This small molecule binds to this protein.
Small molecule (SMILES): CC(=O)N[C@@H]1[C@@H](O)[C@H](O)[C@@H](CO)O[C@H]1O

Binding-site contacts:
Ligand atom O3 contacts residue HIS148 of chain 3.D at 3.7 Å.
Ligand atom C7 contacts residue SER149 of chain 3.D at 4.4 Å.
Ligand atom O6 contacts residue HIS158 of chain 3.D at 4.2 Å.
Ligand atom O5 contacts residue HIS158 of chain 3.D at 3.5 Å.
Ligand atom O6 contacts residue GLY157 of chain 3.D at 3.1 Å.
Ligand atom C3 contacts residue HIS158 of chain 3.D at 4.4 Å.
Ligand atom C2 contacts residue HIS158 of chain 3.D at 3.7 Å.
Ligand atom C8 contacts residue VAL153 of chain 3.D at 3.2 Å (hydrophobic).
Ligand atom O7 contacts residue SER149 of chain 3.D at 3.4 Å (h-bond).
Ligand atom C1 contacts residue HIS158 of chain 3.D at 3.9 Å.
Ligand atom C1 contacts residue ASN154 of chain 3.D at 1.4 Å.
Ligand atom C8 contacts residue ASN154 of chain 3.D at 3.1 Å.
Ligand atom C6 contacts residue HIS158 of chain 3.D at 4.3 Å.
Ligand atom C4 contacts residue HIS158 of chain 3.D at 4.1 Å.
Ligand atom C3 contacts residue ASN154 of chain 3.D at 3.8 Å.
Ligand atom N2 contacts residue ASN154 of chain 3.D at 2.8 Å (h-bond).
Ligand atom O7 contacts residue ASN154 of chain 3.D at 4.2 Å.
Ligand atom C5 contacts residue ASN154 of chain 3.D at 3.7 Å.
Ligand atom C4 contacts residue ASN154 of chain 3.D at 4.3 Å.
Ligand atom C2 contacts residue ASN154 of chain 3.D at 2.5 Å.
Ligand atom O6 contacts residue ASN154 of chain 3.D at 4.2 Å.
Ligand atom C7 contacts residue ASN154 of chain 3.D at 3.2 Å.
Ligand atom C7 contacts residue VAL153 of chain 3.D at 3.6 Å (hydrophobic).
Ligand atom O7 contacts residue GLY150 of chain 3.D at 3.4 Å.
Ligand atom O7 contacts residue VAL153 of chain 3.D at 3.3 Å.
Ligand atom C5 contacts residue HIS158 of chain 3.D at 4.2 Å.
Ligand atom C6 contacts residue GLY157 of chain 3.D at 3.9 Å.
Ligand atom O5 contacts residue ASN154 of chain 3.D at 2.4 Å (h-bond).

Sequence of chain 3.D:
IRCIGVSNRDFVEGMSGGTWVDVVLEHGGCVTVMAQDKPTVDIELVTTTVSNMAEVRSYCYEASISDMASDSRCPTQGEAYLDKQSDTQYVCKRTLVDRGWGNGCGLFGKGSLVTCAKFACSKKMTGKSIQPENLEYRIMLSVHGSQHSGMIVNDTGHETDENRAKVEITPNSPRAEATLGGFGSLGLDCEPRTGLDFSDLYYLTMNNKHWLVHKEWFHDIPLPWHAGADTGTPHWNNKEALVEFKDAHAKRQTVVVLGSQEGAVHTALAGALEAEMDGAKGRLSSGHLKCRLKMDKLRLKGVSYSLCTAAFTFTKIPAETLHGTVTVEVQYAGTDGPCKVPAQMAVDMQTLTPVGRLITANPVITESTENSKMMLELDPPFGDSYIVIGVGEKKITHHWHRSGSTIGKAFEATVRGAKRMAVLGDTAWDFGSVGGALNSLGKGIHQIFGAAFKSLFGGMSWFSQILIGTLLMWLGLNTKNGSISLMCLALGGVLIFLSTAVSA